Binding-site contacts:
Ligand atom O6 contacts residue TYR83 of chain 1.B at 3.5 Å.
Ligand atom C8 contacts residue PRO86 of chain 1.B at 3.5 Å (hydrophobic).
Ligand atom C6 contacts residue GLU174 of chain 1.B at 4.3 Å.
Ligand atom O6 contacts residue GLU174 of chain 1.B at 4.2 Å.
Ligand atom O5 contacts residue ASN175 of chain 1.B at 2.4 Å (h-bond).
Ligand atom N2 contacts residue THR85 of chain 1.B at 3.9 Å.
Ligand atom C7 contacts residue PRO86 of chain 1.B at 4.2 Å (hydrophobic).
Ligand atom C5 contacts residue GLU174 of chain 1.B at 4.3 Å.
Ligand atom C4 contacts residue THR85 of chain 1.B at 4.0 Å.
Ligand atom C8 contacts residue GLU87 of chain 1.B at 4.3 Å.
Ligand atom C4 contacts residue TYR83 of chain 1.B at 4.2 Å (hydrophobic).
Ligand atom C7 contacts residue ASN175 of chain 1.B at 3.8 Å.
Ligand atom C4 contacts residue ASN175 of chain 1.B at 4.2 Å.
Ligand atom O3 contacts residue TYR83 of chain 1.B at 4.1 Å.
Ligand atom O5 contacts residue THR85 of chain 1.B at 3.3 Å (h-bond).
Ligand atom O4 contacts residue PRO12 of chain 1.B at 3.8 Å.
Ligand atom C1 contacts residue GLU174 of chain 1.B at 3.6 Å.
Ligand atom O3 contacts residue THR85 of chain 1.B at 4.0 Å.
Ligand atom C5 contacts residue ASN175 of chain 1.B at 3.6 Å.
Ligand atom O6 contacts residue THR85 of chain 1.B at 3.1 Å (h-bond).
Ligand atom C2 contacts residue ASN175 of chain 1.B at 2.5 Å.
Ligand atom C3 contacts residue ASN175 of chain 1.B at 3.8 Å.
Ligand atom C6 contacts residue PHE173 of chain 1.B at 4.1 Å (hydrophobic).
Ligand atom C2 contacts residue THR85 of chain 1.B at 3.9 Å.
Ligand atom O7 contacts residue ASN175 of chain 1.B at 4.4 Å.
Ligand atom C6 contacts residue TRP84 of chain 1.B at 4.1 Å (hydrophobic).
Ligand atom N2 contacts residue PRO86 of chain 1.B at 4.0 Å.
Ligand atom C3 contacts residue THR85 of chain 1.B at 3.2 Å.
Ligand atom O6 contacts residue TRP84 of chain 1.B at 3.4 Å.
Ligand atom C5 contacts residue THR85 of chain 1.B at 3.8 Å.
Ligand atom C1 contacts residue ASN175 of chain 1.B at 1.5 Å.
Ligand atom N2 contacts residue ASN175 of chain 1.B at 2.9 Å (h-bond).
Ligand atom O4 contacts residue TYR83 of chain 1.B at 3.9 Å.
Ligand atom C6 contacts residue THR85 of chain 1.B at 3.6 Å.
Ligand atom C1 contacts residue THR85 of chain 1.B at 3.9 Å.
Ligand atom O7 contacts residue PHE173 of chain 1.B at 4.2 Å.
Ligand atom O5 contacts residue GLU174 of chain 1.B at 3.1 Å (salt-bridge).

A protein and the small-molecule ligand that binds it are described below.
Small molecule (SMILES): CC(=O)N[C@H]1[C@H](O[C@H]2[C@H](O)[C@@H](NC(C)=O)CO[C@@H]2CO)O[C@H](CO)[C@@H](O)[C@@H]1O

Sequence of chain 1.B:
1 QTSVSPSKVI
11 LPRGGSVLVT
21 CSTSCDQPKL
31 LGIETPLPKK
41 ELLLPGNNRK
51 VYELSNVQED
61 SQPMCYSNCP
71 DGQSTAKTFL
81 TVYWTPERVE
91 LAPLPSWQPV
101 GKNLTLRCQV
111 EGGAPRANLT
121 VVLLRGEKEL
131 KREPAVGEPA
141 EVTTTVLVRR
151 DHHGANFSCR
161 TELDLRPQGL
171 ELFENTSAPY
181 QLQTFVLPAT